Sequence of chain 1.C:
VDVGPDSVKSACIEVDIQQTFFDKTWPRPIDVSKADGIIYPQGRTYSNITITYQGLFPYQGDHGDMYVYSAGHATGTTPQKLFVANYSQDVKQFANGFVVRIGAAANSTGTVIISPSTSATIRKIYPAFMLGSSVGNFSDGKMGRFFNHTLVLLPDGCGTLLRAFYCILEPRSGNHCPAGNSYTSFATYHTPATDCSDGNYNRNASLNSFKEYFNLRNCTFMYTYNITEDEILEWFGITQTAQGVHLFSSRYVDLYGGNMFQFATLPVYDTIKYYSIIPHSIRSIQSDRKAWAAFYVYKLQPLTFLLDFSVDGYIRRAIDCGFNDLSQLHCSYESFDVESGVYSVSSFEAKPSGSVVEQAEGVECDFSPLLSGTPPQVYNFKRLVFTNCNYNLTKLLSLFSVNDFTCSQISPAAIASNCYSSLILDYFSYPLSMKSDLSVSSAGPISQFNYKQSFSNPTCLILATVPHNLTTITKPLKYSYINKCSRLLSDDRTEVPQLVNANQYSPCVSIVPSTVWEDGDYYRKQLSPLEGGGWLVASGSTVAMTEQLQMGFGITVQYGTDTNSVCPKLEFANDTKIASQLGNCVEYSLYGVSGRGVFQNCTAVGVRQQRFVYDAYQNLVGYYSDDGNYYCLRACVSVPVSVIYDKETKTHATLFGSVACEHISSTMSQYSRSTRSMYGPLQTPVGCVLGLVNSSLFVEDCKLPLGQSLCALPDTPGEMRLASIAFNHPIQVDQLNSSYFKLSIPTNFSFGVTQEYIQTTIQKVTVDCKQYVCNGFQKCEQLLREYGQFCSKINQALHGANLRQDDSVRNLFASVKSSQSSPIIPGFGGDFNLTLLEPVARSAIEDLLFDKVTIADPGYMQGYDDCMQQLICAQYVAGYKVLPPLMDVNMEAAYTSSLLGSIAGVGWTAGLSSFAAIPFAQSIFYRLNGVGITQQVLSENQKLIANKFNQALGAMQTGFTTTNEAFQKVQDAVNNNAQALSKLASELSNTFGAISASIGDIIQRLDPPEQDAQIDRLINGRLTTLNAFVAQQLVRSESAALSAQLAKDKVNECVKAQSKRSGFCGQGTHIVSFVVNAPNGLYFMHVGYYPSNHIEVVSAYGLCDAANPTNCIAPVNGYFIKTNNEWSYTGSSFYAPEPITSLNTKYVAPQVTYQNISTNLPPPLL

The small molecule below binds the protein below.
Small molecule (SMILES): CC(=O)N[C@@H]1[C@@H](O)[C@H](O)[C@@H](CO)O[C@H]1O

Binding-site contacts:
Ligand atom C1 contacts residue ASN650 of chain 1.C at 4.3 Å.
Ligand atom C4 contacts residue ASN650 of chain 1.C at 4.5 Å.
Ligand atom O5 contacts residue ASN622 of chain 1.C at 2.4 Å (h-bond).
Ligand atom O5 contacts residue CYS623 of chain 1.C at 3.5 Å (h-bond).
Ligand atom C1 contacts residue CYS623 of chain 1.C at 4.4 Å (hydrophobic).
Ligand atom C5 contacts residue ASN622 of chain 1.C at 3.7 Å.
Ligand atom C8 contacts residue ASN622 of chain 1.C at 4.4 Å.
Ligand atom O4 contacts residue ASN650 of chain 1.C at 4.5 Å.
Ligand atom C3 contacts residue ASN650 of chain 1.C at 4.1 Å.
Ligand atom O6 contacts residue CYS623 of chain 1.C at 3.0 Å (h-bond).
Ligand atom C2 contacts residue ASN622 of chain 1.C at 2.5 Å.
Ligand atom C5 contacts residue CYS623 of chain 1.C at 4.2 Å (hydrophobic).
Ligand atom O7 contacts residue ASN622 of chain 1.C at 3.1 Å (h-bond).
Ligand atom C6 contacts residue CYS623 of chain 1.C at 3.8 Å (hydrophobic).
Ligand atom N2 contacts residue ASN622 of chain 1.C at 2.9 Å (h-bond).
Ligand atom C5 contacts residue ASN650 of chain 1.C at 4.1 Å.
Ligand atom C7 contacts residue ASN622 of chain 1.C at 3.2 Å.
Ligand atom C1 contacts residue ASN622 of chain 1.C at 1.4 Å.
Ligand atom O6 contacts residue THR624 of chain 1.C at 3.8 Å.
Ligand atom C3 contacts residue ASN622 of chain 1.C at 3.8 Å.
Ligand atom C4 contacts residue ASN622 of chain 1.C at 4.2 Å.